Sequence of chain 1.A:
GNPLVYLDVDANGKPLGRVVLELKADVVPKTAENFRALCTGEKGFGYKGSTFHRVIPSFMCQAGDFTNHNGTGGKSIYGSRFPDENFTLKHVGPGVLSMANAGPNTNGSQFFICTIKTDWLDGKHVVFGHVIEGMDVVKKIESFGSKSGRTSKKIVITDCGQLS

The protein below binds the small molecule below.
Small molecule (SMILES): O=CN1CCCC1

Binding-site contacts:
Ligand atom NAG contacts residue PHE114 of chain 1.A at 4.2 Å.
Ligand atom OAA contacts residue HIS127 of chain 1.A at 3.4 Å.
Ligand atom OAA contacts residue ASN103 of chain 1.A at 3.0 Å (h-bond).
Ligand atom CAC contacts residue LEU123 of chain 1.A at 4.1 Å (hydrophobic).
Ligand atom CAB contacts residue ALA102 of chain 1.A at 3.2 Å (hydrophobic).
Ligand atom CAF contacts residue ARG56 of chain 1.A at 3.6 Å.
Ligand atom CAC contacts residue ARG56 of chain 1.A at 4.4 Å.
Ligand atom CAD contacts residue PHE61 of chain 1.A at 3.7 Å (hydrophobic).
Ligand atom CAD contacts residue PHE114 of chain 1.A at 3.8 Å (hydrophobic).
Ligand atom CAB contacts residue ASN103 of chain 1.A at 3.9 Å.
Ligand atom CAD contacts residue LEU123 of chain 1.A at 4.0 Å (hydrophobic).
Ligand atom CAE contacts residue HIS127 of chain 1.A at 3.5 Å.
Ligand atom CAF contacts residue GLN64 of chain 1.A at 3.3 Å.
Ligand atom CAC contacts residue PHE61 of chain 1.A at 3.7 Å (hydrophobic).
Ligand atom CAE contacts residue ARG56 of chain 1.A at 4.3 Å.
Ligand atom CAB contacts residue HIS127 of chain 1.A at 3.9 Å.
Ligand atom NAG contacts residue ALA102 of chain 1.A at 4.2 Å.
Ligand atom CAB contacts residue PHE114 of chain 1.A at 4.4 Å (hydrophobic).
Ligand atom CAF contacts residue MET62 of chain 1.A at 3.9 Å (hydrophobic).
Ligand atom CAD contacts residue MET62 of chain 1.A at 4.1 Å (hydrophobic).
Ligand atom NAG contacts residue HIS127 of chain 1.A at 3.9 Å.
Ligand atom CAF contacts residue PHE114 of chain 1.A at 3.7 Å (hydrophobic).
Ligand atom CAB contacts residue ARG56 of chain 1.A at 4.2 Å.
Ligand atom CAB contacts residue GLN64 of chain 1.A at 3.6 Å.
Ligand atom NAG contacts residue ARG56 of chain 1.A at 3.8 Å.
Ligand atom OAA contacts residue ALA102 of chain 1.A at 3.4 Å.
Ligand atom NAG contacts residue GLN64 of chain 1.A at 3.8 Å.
Ligand atom CAC contacts residue HIS127 of chain 1.A at 4.4 Å.